Sequence of chain 1.D:
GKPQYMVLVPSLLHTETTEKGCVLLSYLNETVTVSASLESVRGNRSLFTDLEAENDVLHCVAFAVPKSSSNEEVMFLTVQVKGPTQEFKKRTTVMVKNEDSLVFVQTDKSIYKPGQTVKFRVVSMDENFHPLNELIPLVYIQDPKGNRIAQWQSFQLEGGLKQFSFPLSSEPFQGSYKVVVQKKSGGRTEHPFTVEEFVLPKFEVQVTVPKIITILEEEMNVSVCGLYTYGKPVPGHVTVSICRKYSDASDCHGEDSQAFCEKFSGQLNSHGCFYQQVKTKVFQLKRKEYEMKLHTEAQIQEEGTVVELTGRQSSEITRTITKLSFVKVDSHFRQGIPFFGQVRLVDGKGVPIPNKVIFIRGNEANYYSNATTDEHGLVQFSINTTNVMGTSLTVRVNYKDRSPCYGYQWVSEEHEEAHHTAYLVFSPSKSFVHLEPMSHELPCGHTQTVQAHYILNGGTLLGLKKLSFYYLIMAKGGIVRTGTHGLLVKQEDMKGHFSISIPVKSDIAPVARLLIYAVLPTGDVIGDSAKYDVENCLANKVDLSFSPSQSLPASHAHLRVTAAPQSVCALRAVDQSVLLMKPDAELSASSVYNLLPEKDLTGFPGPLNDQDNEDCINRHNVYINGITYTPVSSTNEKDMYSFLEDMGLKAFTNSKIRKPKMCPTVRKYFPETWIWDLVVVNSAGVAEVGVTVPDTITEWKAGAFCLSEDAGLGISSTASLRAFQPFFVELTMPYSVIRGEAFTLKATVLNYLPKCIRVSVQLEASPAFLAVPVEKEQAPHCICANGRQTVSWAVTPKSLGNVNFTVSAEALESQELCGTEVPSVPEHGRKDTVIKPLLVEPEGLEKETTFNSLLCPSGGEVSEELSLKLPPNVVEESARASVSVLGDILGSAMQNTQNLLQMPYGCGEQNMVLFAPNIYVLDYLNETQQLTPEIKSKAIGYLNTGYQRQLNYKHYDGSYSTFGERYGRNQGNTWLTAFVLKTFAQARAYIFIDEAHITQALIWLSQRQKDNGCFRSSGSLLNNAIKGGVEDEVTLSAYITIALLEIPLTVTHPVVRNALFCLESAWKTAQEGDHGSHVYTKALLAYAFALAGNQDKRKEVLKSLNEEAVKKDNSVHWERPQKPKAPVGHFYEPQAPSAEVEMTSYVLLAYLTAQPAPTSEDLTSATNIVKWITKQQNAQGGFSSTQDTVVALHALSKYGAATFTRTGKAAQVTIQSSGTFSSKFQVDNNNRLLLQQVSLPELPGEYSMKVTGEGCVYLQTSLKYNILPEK

Binding-site contacts:
Ligand atom O7 contacts residue ASN70 of chain 1.D at 4.1 Å.
Ligand atom C1 contacts residue ASN70 of chain 1.D at 1.4 Å.
Ligand atom N2 contacts residue ASN70 of chain 1.D at 2.9 Å (h-bond).
Ligand atom C5 contacts residue ASN70 of chain 1.D at 3.7 Å.
Ligand atom C8 contacts residue ASN70 of chain 1.D at 3.3 Å.
Ligand atom C2 contacts residue ASN70 of chain 1.D at 2.5 Å.
Ligand atom C1 contacts residue ARG71 of chain 1.D at 4.1 Å.
Ligand atom C8 contacts residue SER72 of chain 1.D at 3.8 Å.
Ligand atom C3 contacts residue ASN70 of chain 1.D at 3.8 Å.
Ligand atom C7 contacts residue ASN70 of chain 1.D at 3.4 Å.
Ligand atom C4 contacts residue ASN70 of chain 1.D at 4.2 Å.
Ligand atom O5 contacts residue ASN70 of chain 1.D at 2.4 Å (h-bond).
Ligand atom C3 contacts residue ARG71 of chain 1.D at 4.5 Å.

A small-molecule ligand and the protein it binds are described below.
Small molecule (SMILES): CC(=O)N[C@@H]1[C@@H](O)[C@H](O)[C@@H](CO)O[C@H]1O